Binding-site contacts:
Ligand atom CG2 contacts residue PHE76 of chain 60.B at 3.8 Å (hydrophobic).

Sequence of chain 60.B:
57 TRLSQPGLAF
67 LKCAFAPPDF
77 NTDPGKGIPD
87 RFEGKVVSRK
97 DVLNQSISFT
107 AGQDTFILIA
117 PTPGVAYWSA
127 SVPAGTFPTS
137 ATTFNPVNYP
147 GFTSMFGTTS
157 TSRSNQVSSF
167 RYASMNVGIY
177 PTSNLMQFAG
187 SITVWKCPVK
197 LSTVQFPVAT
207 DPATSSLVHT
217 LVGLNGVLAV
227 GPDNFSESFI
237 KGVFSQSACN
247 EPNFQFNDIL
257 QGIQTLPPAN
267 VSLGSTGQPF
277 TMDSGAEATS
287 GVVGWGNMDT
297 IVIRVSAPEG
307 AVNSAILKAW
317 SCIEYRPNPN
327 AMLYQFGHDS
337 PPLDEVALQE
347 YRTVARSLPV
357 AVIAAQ

The small molecule below binds the protein below.
Small molecule (SMILES): CC(C)[C@H](NC(=O)[C@H](CCCN=C(N)N)NC(=O)[C@@H](N)CCC(=O)O)C(=O)N[C@H](C=O)CCCCN